A small-molecule ligand and the protein it binds are described below.
Small molecule (SMILES): OC[C@H]1O[C@H](O)[C@H](O)[C@@H](O)[C@@H]1O

Binding-site contacts:
Ligand atom O4 contacts residue CD1 of chain 2.C at 2.5 Å.
Ligand atom O6 contacts residue GLU181 of chain 2.A at 3.1 Å (salt-bridge).
Ligand atom O2 contacts residue TRP137 of chain 2.A at 3.8 Å.
Ligand atom C4 contacts residue ASP287 of chain 2.A at 3.9 Å.
Ligand atom C6 contacts residue GLU181 of chain 2.A at 4.2 Å.
Ligand atom C6 contacts residue TRP137 of chain 2.A at 3.9 Å (hydrophobic).
Ligand atom O3 contacts residue ASP287 of chain 2.A at 2.9 Å (salt-bridge).
Ligand atom O3 contacts residue GLU181 of chain 2.A at 3.1 Å (salt-bridge).
Ligand atom C4 contacts residue TRP137 of chain 2.A at 4.0 Å (hydrophobic).
Ligand atom C6 contacts residue VAL135 of chain 2.A at 4.2 Å (hydrophobic).
Ligand atom C1 contacts residue HIS54 of chain 2.A at 3.5 Å.
Ligand atom O6 contacts residue THR90 of chain 2.A at 3.9 Å.
Ligand atom C3 contacts residue CD1 of chain 2.C at 3.2 Å.
Ligand atom C1 contacts residue PHE94 of chain 2.A at 3.6 Å (hydrophobic).
Ligand atom O1 contacts residue HIS54 of chain 2.A at 3.2 Å.
Ligand atom O4 contacts residue GLU181 of chain 2.A at 2.6 Å (salt-bridge).
Ligand atom C2 contacts residue TRP137 of chain 2.A at 3.3 Å (hydrophobic).
Ligand atom C6 contacts residue THR90 of chain 2.A at 3.6 Å.
Ligand atom C5 contacts residue TRP137 of chain 2.A at 4.3 Å (hydrophobic).
Ligand atom O6 contacts residue VAL135 of chain 2.A at 3.3 Å.
Ligand atom O3 contacts residue HIS220 of chain 2.A at 3.4 Å.
Ligand atom O4 contacts residue ASP287 of chain 2.A at 3.2 Å (salt-bridge).
Ligand atom C3 contacts residue ASP287 of chain 2.A at 3.1 Å.
Ligand atom O3 contacts residue CD1 of chain 2.C at 2.4 Å.
Ligand atom O1 contacts residue TRP16 of chain 2.A at 3.6 Å (h-bond).
Ligand atom O5 contacts residue PHE94 of chain 2.A at 3.7 Å.
Ligand atom O1 contacts residue PHE94 of chain 2.A at 4.1 Å.
Ligand atom O2 contacts residue PHE26 of chain 4.A at 3.5 Å.
Ligand atom C4 contacts residue CD1 of chain 2.C at 3.4 Å.
Ligand atom O3 contacts residue GLU217 of chain 2.A at 3.4 Å (salt-bridge).
Ligand atom C6 contacts residue HIS54 of chain 2.A at 3.3 Å.
Ligand atom O5 contacts residue TRP137 of chain 2.A at 3.5 Å.
Ligand atom C1 contacts residue TRP137 of chain 2.A at 3.5 Å (hydrophobic).
Ligand atom C5 contacts residue TRP16 of chain 2.A at 4.2 Å (hydrophobic).
Ligand atom C5 contacts residue HIS54 of chain 2.A at 3.2 Å.
Ligand atom C4 contacts residue GLU181 of chain 2.A at 3.3 Å.
Ligand atom C3 contacts residue GLU181 of chain 2.A at 4.0 Å.
Ligand atom O4 contacts residue ASP245 of chain 2.A at 3.2 Å (salt-bridge).
Ligand atom O6 contacts residue TRP137 of chain 2.A at 2.9 Å.
Ligand atom O5 contacts residue HIS54 of chain 2.A at 2.7 Å (h-bond).

Sequence of chain 4.A:
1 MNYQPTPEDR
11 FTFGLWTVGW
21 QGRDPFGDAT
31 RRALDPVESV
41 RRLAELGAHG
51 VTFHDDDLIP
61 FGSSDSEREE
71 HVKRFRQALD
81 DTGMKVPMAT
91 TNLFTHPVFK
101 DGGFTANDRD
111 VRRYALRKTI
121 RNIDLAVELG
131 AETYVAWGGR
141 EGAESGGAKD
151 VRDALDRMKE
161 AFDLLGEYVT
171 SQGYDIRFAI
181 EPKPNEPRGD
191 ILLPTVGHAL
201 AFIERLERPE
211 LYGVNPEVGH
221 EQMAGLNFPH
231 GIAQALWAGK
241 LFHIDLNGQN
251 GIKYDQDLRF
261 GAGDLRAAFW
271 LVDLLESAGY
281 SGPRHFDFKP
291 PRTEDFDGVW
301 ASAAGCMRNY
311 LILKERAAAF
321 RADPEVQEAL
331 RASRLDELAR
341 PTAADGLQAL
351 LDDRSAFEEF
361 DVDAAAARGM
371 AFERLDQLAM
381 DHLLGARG

Sequence of chain 2.A:
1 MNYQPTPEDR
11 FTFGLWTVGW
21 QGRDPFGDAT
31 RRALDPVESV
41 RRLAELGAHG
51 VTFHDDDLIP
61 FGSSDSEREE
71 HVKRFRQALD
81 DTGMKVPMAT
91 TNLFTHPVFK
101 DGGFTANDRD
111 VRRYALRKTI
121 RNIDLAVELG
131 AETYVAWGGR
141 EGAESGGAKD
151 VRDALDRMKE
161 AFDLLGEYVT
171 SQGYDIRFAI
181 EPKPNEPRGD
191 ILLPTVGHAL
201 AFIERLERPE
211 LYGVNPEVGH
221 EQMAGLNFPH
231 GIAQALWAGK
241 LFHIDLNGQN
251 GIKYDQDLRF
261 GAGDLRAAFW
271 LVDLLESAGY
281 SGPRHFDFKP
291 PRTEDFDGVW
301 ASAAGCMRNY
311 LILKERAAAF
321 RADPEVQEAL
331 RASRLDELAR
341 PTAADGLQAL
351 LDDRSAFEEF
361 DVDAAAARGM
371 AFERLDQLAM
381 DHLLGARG